Binding-site contacts:
Ligand atom C2 contacts residue ARG210 of chain 1.E at 4.3 Å.
Ligand atom O2 contacts residue THR244 of chain 1.E at 2.6 Å (h-bond).
Ligand atom O2 contacts residue ALA209 of chain 1.E at 3.3 Å.
Ligand atom C2 contacts residue MG1 of chain 1.DA at 2.8 Å.
Ligand atom O4 contacts residue ALA209 of chain 1.E at 3.7 Å.
Ligand atom O2 contacts residue MG1 of chain 1.DA at 4.0 Å.
Ligand atom O1 contacts residue MET276 of chain 1.E at 4.1 Å.
Ligand atom O4 contacts residue GLY211 of chain 1.E at 3.7 Å.
Ligand atom C2 contacts residue GLU188 of chain 1.E at 3.6 Å.
Ligand atom C1 contacts residue GLU188 of chain 1.E at 3.7 Å.
Ligand atom O1 contacts residue MET207 of chain 1.E at 4.1 Å.
Ligand atom O4 contacts residue GLU188 of chain 1.E at 2.9 Å (salt-bridge).
Ligand atom O2 contacts residue ARG210 of chain 1.E at 3.5 Å (salt-bridge).
Ligand atom O2 contacts residue GLY211 of chain 1.E at 2.9 Å (h-bond).
Ligand atom O1 contacts residue THR244 of chain 1.E at 3.5 Å (h-bond).
Ligand atom C2 contacts residue THR244 of chain 1.E at 3.6 Å.
Ligand atom O1 contacts residue ARG87 of chain 1.E at 3.9 Å.
Ligand atom O3 contacts residue MG1 of chain 1.DA at 2.0 Å.
Ligand atom O3 contacts residue ALA209 of chain 1.E at 4.1 Å.
Ligand atom O1 contacts residue LYS186 of chain 1.E at 3.8 Å.
Ligand atom O2 contacts residue ASP212 of chain 1.E at 3.9 Å.
Ligand atom C1 contacts residue LYS186 of chain 1.E at 3.6 Å.
Ligand atom C1 contacts residue THR244 of chain 1.E at 4.0 Å.
Ligand atom O4 contacts residue ASP212 of chain 1.E at 2.8 Å (salt-bridge).
Ligand atom O3 contacts residue ASP212 of chain 1.E at 4.1 Å.
Ligand atom C1 contacts residue ALA209 of chain 1.E at 3.7 Å (hydrophobic).
Ligand atom O1 contacts residue MG1 of chain 1.DA at 4.0 Å.
Ligand atom C1 contacts residue MG1 of chain 1.DA at 2.7 Å.
Ligand atom C2 contacts residue GLY211 of chain 1.E at 3.7 Å.
Ligand atom O4 contacts residue MG1 of chain 1.DA at 2.1 Å.
Ligand atom C2 contacts residue ASP212 of chain 1.E at 3.8 Å.
Ligand atom O1 contacts residue ALA209 of chain 1.E at 4.2 Å.
Ligand atom O3 contacts residue GLU188 of chain 1.E at 3.1 Å (salt-bridge).
Ligand atom O3 contacts residue LYS186 of chain 1.E at 2.8 Å (salt-bridge).
Ligand atom C2 contacts residue ALA209 of chain 1.E at 3.5 Å (hydrophobic).

A protein and the small-molecule ligand that binds it are described below.
Small molecule (SMILES): O=C([O-])C(=O)[O-]

Sequence of chain 1.E:
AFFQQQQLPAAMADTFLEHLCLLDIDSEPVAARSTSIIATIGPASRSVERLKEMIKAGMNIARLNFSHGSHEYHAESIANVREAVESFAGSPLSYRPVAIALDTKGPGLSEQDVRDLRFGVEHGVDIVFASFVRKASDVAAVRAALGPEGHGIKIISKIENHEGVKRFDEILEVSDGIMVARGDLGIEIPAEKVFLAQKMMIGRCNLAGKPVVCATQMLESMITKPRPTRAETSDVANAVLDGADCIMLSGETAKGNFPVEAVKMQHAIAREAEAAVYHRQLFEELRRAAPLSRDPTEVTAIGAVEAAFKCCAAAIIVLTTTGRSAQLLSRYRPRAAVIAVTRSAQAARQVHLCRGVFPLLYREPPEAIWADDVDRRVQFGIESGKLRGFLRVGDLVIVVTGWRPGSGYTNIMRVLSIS